Sequence of chain 5.A:
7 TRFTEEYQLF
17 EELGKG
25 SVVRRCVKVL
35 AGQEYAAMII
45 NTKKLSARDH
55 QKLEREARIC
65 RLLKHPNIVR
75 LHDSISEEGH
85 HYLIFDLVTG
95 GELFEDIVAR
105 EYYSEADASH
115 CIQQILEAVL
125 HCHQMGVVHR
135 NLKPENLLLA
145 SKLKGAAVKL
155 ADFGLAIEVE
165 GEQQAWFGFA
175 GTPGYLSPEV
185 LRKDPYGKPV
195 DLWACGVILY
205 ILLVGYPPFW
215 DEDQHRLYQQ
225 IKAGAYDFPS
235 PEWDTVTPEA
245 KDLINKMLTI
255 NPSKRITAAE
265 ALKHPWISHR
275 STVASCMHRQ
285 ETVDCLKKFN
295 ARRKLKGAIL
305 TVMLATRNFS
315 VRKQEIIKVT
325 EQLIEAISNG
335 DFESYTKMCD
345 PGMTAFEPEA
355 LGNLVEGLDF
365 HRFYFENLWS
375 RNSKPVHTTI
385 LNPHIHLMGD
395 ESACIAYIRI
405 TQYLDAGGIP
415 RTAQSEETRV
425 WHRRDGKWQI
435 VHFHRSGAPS

A small-molecule ligand and the protein it binds are described below.
Small molecule (SMILES): COc1cc(Nc2c(C#N)cnc3cc(OCCCN4CCN(C)CC4)c(OC)cc23)c(Cl)cc1Cl

Binding-site contacts:
Ligand atom CAI contacts residue PHE157 of chain 5.A at 4.1 Å (hydrophobic).
Ligand atom NAT contacts residue VAL92 of chain 5.A at 2.8 Å (h-bond).
Ligand atom CAK contacts residue LEU19 of chain 5.A at 3.7 Å (hydrophobic).
Ligand atom CBE contacts residue LEU19 of chain 5.A at 3.9 Å (hydrophobic).
Ligand atom C01 contacts residue GLU60 of chain 5.A at 4.2 Å.
Ligand atom O02 contacts residue PHE157 of chain 5.A at 2.8 Å.
Ligand atom NAU contacts residue VAL27 of chain 5.A at 3.6 Å.
Ligand atom CAX contacts residue PHE157 of chain 5.A at 3.5 Å (hydrophobic).
Ligand atom CAL contacts residue GLY20 of chain 5.A at 4.2 Å.
Ligand atom OAV contacts residue LEU19 of chain 5.A at 2.9 Å (h-bond).
Ligand atom CBA contacts residue PHE89 of chain 5.A at 4.2 Å (hydrophobic).
Ligand atom OAW contacts residue THR93 of chain 5.A at 4.2 Å.
Ligand atom CL1 contacts residue PHE157 of chain 5.A at 2.7 Å.
Ligand atom CAK contacts residue THR93 of chain 5.A at 4.0 Å.
Ligand atom C01 contacts residue PHE157 of chain 5.A at 3.3 Å (hydrophobic).
Ligand atom CBF contacts residue VAL92 of chain 5.A at 3.2 Å (hydrophobic).
Ligand atom CBA contacts residue VAL27 of chain 5.A at 4.0 Å (hydrophobic).
Ligand atom CAA contacts residue LEU19 of chain 5.A at 3.9 Å (hydrophobic).
Ligand atom CBD contacts residue LEU19 of chain 5.A at 3.9 Å (hydrophobic).
Ligand atom CBA contacts residue LEU19 of chain 5.A at 4.1 Å (hydrophobic).
Ligand atom CAN contacts residue LEU19 of chain 5.A at 4.1 Å (hydrophobic).
Ligand atom NAT contacts residue LEU19 of chain 5.A at 3.5 Å.
Ligand atom CAK contacts residue VAL92 of chain 5.A at 2.7 Å (hydrophobic).
Ligand atom CBB contacts residue VAL27 of chain 5.A at 3.7 Å (hydrophobic).
Ligand atom CBF contacts residue LEU19 of chain 5.A at 3.6 Å (hydrophobic).
Ligand atom CBC contacts residue LEU19 of chain 5.A at 3.5 Å (hydrophobic).
Ligand atom CBE contacts residue VAL27 of chain 5.A at 4.1 Å (hydrophobic).
Ligand atom CAG contacts residue VAL27 of chain 5.A at 3.9 Å (hydrophobic).
Ligand atom CBG contacts residue LEU19 of chain 5.A at 3.4 Å (hydrophobic).
Ligand atom CAH contacts residue ALA40 of chain 5.A at 4.2 Å (hydrophobic).
Ligand atom NAD contacts residue PHE89 of chain 5.A at 2.4 Å.
Ligand atom CAY contacts residue PHE157 of chain 5.A at 3.1 Å (hydrophobic).
Ligand atom CAL contacts residue LEU19 of chain 5.A at 3.4 Å (hydrophobic).
Ligand atom C01 contacts residue MET42 of chain 5.A at 3.6 Å (hydrophobic).
Ligand atom CAH contacts residue VAL92 of chain 5.A at 3.2 Å (hydrophobic).
Ligand atom CAG contacts residue PHE89 of chain 5.A at 3.0 Å (hydrophobic).
Ligand atom CAH contacts residue LEU19 of chain 5.A at 3.7 Å (hydrophobic).
Ligand atom CBD contacts residue VAL92 of chain 5.A at 4.0 Å (hydrophobic).
Ligand atom CAJ contacts residue VAL27 of chain 5.A at 3.7 Å (hydrophobic).
Ligand atom NAD contacts residue VAL27 of chain 5.A at 4.1 Å.